A protein and the small-molecule ligand that binds it are described below.
Small molecule (SMILES): CC(C)[C@H](NC(=O)[C@@H](N)Cc1ccccc1)C(=O)N1CCC[C@H]1C(=O)N1CCC[C@H]1C(=O)N[C@H](C=O)Cc1ccccc1

Sequence of chain 1.H:
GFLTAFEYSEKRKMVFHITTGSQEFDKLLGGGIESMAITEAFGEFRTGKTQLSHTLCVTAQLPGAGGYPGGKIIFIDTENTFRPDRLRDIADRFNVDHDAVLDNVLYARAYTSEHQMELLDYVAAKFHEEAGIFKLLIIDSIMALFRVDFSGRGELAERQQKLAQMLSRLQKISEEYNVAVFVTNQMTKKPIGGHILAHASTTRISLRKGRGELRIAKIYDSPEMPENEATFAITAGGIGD

Binding-site contacts:
Ligand atom C contacts residue ASP101 of chain 1.H at 4.2 Å.
Ligand atom CZ contacts residue GLY75 of chain 1.H at 4.0 Å.
Ligand atom O contacts residue ASP101 of chain 1.H at 3.6 Å.
Ligand atom CD1 contacts residue GLY75 of chain 1.H at 4.0 Å.
Ligand atom CE1 contacts residue GLY75 of chain 1.H at 4.1 Å.
Ligand atom CE1 contacts residue VAL100 of chain 1.H at 3.9 Å (hydrophobic).
Ligand atom O contacts residue ASP101 of chain 1.H at 3.0 Å (salt-bridge).
Ligand atom CA contacts residue GLN65 of chain 1.H at 3.9 Å.
Ligand atom CD1 contacts residue ASN108 of chain 1.H at 4.3 Å.
Ligand atom O contacts residue VAL100 of chain 1.H at 3.1 Å.
Ligand atom CZ contacts residue ASN108 of chain 1.H at 3.7 Å.
Ligand atom CG contacts residue VAL100 of chain 1.H at 4.3 Å (hydrophobic).
Ligand atom CZ contacts residue PRO67 of chain 1.H at 4.2 Å (hydrophobic).
Ligand atom CZ contacts residue GLN65 of chain 1.H at 3.4 Å.
Ligand atom CB contacts residue VAL105 of chain 1.H at 4.0 Å (hydrophobic).
Ligand atom CA contacts residue ALA104 of chain 1.H at 3.8 Å (hydrophobic).
Ligand atom CD1 contacts residue VAL100 of chain 1.H at 3.6 Å (hydrophobic).
Ligand atom C contacts residue VAL100 of chain 1.H at 4.0 Å (hydrophobic).
Ligand atom CG contacts residue PRO67 of chain 1.H at 3.7 Å (hydrophobic).
Ligand atom CG contacts residue GLY74 of chain 1.H at 3.7 Å.
Ligand atom CB contacts residue ALA104 of chain 1.H at 3.5 Å (hydrophobic).
Ligand atom CG contacts residue GLY75 of chain 1.H at 3.9 Å.
Ligand atom CG contacts residue VAL105 of chain 1.H at 3.9 Å (hydrophobic).
Ligand atom CD2 contacts residue GLY75 of chain 1.H at 3.6 Å.
Ligand atom CD2 contacts residue GLY74 of chain 1.H at 3.2 Å.
Ligand atom CE2 contacts residue GLY74 of chain 1.H at 3.5 Å.
Ligand atom CD contacts residue GLN65 of chain 1.H at 3.2 Å.
Ligand atom CG contacts residue GLN65 of chain 1.H at 3.5 Å.
Ligand atom CE2 contacts residue GLN65 of chain 1.H at 3.1 Å.
Ligand atom CD2 contacts residue PRO73 of chain 1.H at 3.6 Å (hydrophobic).
Ligand atom CD2 contacts residue GLN65 of chain 1.H at 4.3 Å.
Ligand atom CB contacts residue GLY74 of chain 1.H at 3.8 Å.
Ligand atom CZ contacts residue GLY74 of chain 1.H at 4.4 Å.
Ligand atom N contacts residue GLN65 of chain 1.H at 4.4 Å.
Ligand atom CE1 contacts residue ASN108 of chain 1.H at 3.2 Å.
Ligand atom CE2 contacts residue GLY75 of chain 1.H at 3.6 Å.
Ligand atom CB contacts residue GLN65 of chain 1.H at 3.9 Å.
Ligand atom CG contacts residue LEU66 of chain 1.H at 4.4 Å (hydrophobic).
Ligand atom CE2 contacts residue PRO73 of chain 1.H at 4.0 Å (hydrophobic).
Ligand atom CB contacts residue PRO67 of chain 1.H at 3.8 Å (hydrophobic).